Sequence of chain 28.A:
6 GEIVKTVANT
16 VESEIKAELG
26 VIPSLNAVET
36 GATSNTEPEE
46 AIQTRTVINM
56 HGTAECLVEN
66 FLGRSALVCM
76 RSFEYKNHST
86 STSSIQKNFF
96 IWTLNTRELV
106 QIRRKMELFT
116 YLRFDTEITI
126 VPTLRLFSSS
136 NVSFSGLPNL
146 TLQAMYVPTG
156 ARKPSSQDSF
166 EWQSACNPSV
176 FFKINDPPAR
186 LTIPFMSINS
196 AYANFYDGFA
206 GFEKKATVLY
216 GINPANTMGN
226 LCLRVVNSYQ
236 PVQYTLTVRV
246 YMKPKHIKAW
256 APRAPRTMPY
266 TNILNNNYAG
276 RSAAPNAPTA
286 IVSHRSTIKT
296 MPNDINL

A small-molecule ligand and the protein it binds are described below.
Small molecule (SMILES): Cc1cc(CCCCCCCOc2ccc(C3=NCCO3)cc2)on1

Sequence of chain 28.C:
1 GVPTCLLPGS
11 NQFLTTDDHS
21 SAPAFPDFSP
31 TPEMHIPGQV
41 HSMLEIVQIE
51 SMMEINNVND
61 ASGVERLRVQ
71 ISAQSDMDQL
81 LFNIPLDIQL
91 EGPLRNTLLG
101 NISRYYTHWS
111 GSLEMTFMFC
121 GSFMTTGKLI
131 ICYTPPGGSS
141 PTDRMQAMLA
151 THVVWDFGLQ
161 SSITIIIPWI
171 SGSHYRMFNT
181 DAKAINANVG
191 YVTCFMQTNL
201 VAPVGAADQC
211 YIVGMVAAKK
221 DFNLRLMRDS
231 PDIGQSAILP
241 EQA

Binding-site contacts:
Ligand atom C5A contacts residue VAL175 of chain 28.A at 3.9 Å (hydrophobic).
Ligand atom C6C contacts residue TRP97 of chain 28.A at 3.9 Å (hydrophobic).
Ligand atom C5 contacts residue TYR197 of chain 28.A at 3.8 Å (hydrophobic).
Ligand atom C5C contacts residue LEU99 of chain 28.A at 3.6 Å (hydrophobic).
Ligand atom C2B contacts residue LEU226 of chain 28.A at 3.6 Å (hydrophobic).
Ligand atom C4A contacts residue TYR151 of chain 28.A at 3.8 Å (hydrophobic).
Ligand atom C31 contacts residue TYR197 of chain 28.A at 3.7 Å (hydrophobic).
Ligand atom C4B contacts residue LEU226 of chain 28.A at 3.9 Å (hydrophobic).
Ligand atom C7C contacts residue ILE123 of chain 28.A at 3.5 Å (hydrophobic).
Ligand atom C3B contacts residue ILE123 of chain 28.A at 3.9 Å (hydrophobic).
Ligand atom C3 contacts residue TYR197 of chain 28.A at 3.7 Å (hydrophobic).
Ligand atom C5A contacts residue LEU186 of chain 28.A at 3.6 Å (hydrophobic).
Ligand atom C5A contacts residue PRO173 of chain 28.A at 3.5 Å (hydrophobic).
Ligand atom C5A contacts residue ALA149 of chain 28.A at 3.2 Å (hydrophobic).
Ligand atom C4A contacts residue PRO173 of chain 28.A at 3.3 Å (hydrophobic).
Ligand atom O1A contacts residue LEU226 of chain 28.A at 3.8 Å.
Ligand atom C5C contacts residue THR101 of chain 28.A at 3.7 Å.
Ligand atom C6B contacts residue ILE188 of chain 28.A at 3.7 Å (hydrophobic).
Ligand atom C5B contacts residue ILE188 of chain 28.A at 3.6 Å (hydrophobic).
Ligand atom C4 contacts residue TYR197 of chain 28.A at 3.6 Å (hydrophobic).
Ligand atom C2A contacts residue LEU186 of chain 28.A at 3.7 Å (hydrophobic).
Ligand atom C1B contacts residue LEU99 of chain 28.A at 3.9 Å (hydrophobic).
Ligand atom N3A contacts residue TYR151 of chain 28.A at 3.3 Å.
Ligand atom C1C contacts residue TYR197 of chain 28.A at 3.7 Å (hydrophobic).
Ligand atom C2B contacts residue ILE123 of chain 28.A at 3.5 Å (hydrophobic).
Ligand atom C6C contacts residue ILE123 of chain 28.A at 3.6 Å (hydrophobic).
Ligand atom C4C contacts residue THR121 of chain 28.A at 3.7 Å.
Ligand atom O1 contacts residue MET223 of chain 28.A at 3.6 Å (h-bond).
Ligand atom N2 contacts residue ASN221 of chain 28.A at 3.9 Å.
Ligand atom O1B contacts residue TRP97 of chain 28.A at 3.6 Å.
Ligand atom O1B contacts residue LEU99 of chain 28.A at 3.1 Å.
Ligand atom C31 contacts residue ASN199 of chain 28.A at 3.4 Å.
Ligand atom C2C contacts residue THR101 of chain 28.A at 3.8 Å.
Ligand atom C6C contacts residue LEU99 of chain 28.A at 3.6 Å (hydrophobic).
Ligand atom C7C contacts residue LEU99 of chain 28.A at 3.5 Å (hydrophobic).
Ligand atom C4A contacts residue LEU186 of chain 28.A at 3.9 Å (hydrophobic).
Ligand atom O1 contacts residue TYR197 of chain 28.A at 3.9 Å.
Ligand atom O1A contacts residue LEU186 of chain 28.A at 3.7 Å.
Ligand atom C3B contacts residue LEU226 of chain 28.A at 3.5 Å (hydrophobic).
Ligand atom O1A contacts residue ALA149 of chain 28.A at 3.7 Å.